This small molecule binds to this protein.
Small molecule (SMILES): C[C@@H](C(O)c1ccc(O)cc1)N1CCC(Cc2ccccc2)CC1

Sequence of chain 1.D:
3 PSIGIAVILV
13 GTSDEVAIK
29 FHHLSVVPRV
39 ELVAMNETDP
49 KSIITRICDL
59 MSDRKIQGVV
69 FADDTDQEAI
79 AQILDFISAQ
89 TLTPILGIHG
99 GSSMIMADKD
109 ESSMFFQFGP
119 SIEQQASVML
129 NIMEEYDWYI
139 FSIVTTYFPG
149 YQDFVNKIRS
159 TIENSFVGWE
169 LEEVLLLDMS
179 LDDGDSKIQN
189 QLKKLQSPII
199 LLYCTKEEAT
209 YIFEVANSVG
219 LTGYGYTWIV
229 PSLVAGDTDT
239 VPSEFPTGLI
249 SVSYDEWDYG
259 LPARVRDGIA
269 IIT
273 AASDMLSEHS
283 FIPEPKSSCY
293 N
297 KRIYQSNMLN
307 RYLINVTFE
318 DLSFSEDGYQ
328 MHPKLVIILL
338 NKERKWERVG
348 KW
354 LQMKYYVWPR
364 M

Binding-site contacts:
Ligand atom C15 contacts residue PRO147 of chain 1.D at 4.1 Å (hydrophobic).
Ligand atom C12 contacts residue ALA77 of chain 1.D at 3.8 Å (hydrophobic).
Ligand atom C02 contacts residue ILE81 of chain 1.D at 3.9 Å (hydrophobic).
Ligand atom C02 contacts residue PRO48 of chain 1.D at 4.0 Å (hydrophobic).
Ligand atom C3 contacts residue TYR145 of chain 1.D at 3.9 Å (hydrophobic).
Ligand atom O2 contacts residue THR144 of chain 1.D at 3.8 Å.
Ligand atom C6 contacts residue ILE81 of chain 1.D at 4.1 Å (hydrophobic).
Ligand atom C15 contacts residue PHE146 of chain 1.D at 3.9 Å (hydrophobic).
Ligand atom C1 contacts residue PHE84 of chain 1.D at 3.7 Å (hydrophobic).
Ligand atom C4 contacts residue ILE81 of chain 1.D at 3.6 Å (hydrophobic).
Ligand atom C3 contacts residue PHE146 of chain 1.D at 3.4 Å (hydrophobic).
Ligand atom C3 contacts residue PRO147 of chain 1.D at 4.0 Å (hydrophobic).
Ligand atom C5 contacts residue ILE81 of chain 1.D at 3.9 Å (hydrophobic).
Ligand atom C16 contacts residue PHE146 of chain 1.D at 3.7 Å (hydrophobic).
Ligand atom C2 contacts residue PHE146 of chain 1.D at 3.6 Å (hydrophobic).
Ligand atom C8 contacts residue GLN80 of chain 1.D at 4.3 Å.
Ligand atom C5 contacts residue GLN80 of chain 1.D at 3.8 Å.
Ligand atom C18 contacts residue GLU206 of chain 1.D at 3.4 Å.
Ligand atom C2 contacts residue GLU206 of chain 1.D at 3.5 Å.
Ligand atom C12 contacts residue GLN80 of chain 1.D at 3.8 Å.
Ligand atom C6 contacts residue PHE84 of chain 1.D at 3.5 Å (hydrophobic).
Ligand atom O2 contacts residue GLU206 of chain 1.D at 2.5 Å (salt-bridge).
Ligand atom C7 contacts residue ILE81 of chain 1.D at 3.7 Å (hydrophobic).
Ligand atom O1 contacts residue GLN80 of chain 1.D at 2.6 Å (h-bond).
Ligand atom C18 contacts residue PHE146 of chain 1.D at 3.8 Å (hydrophobic).
Ligand atom O2 contacts residue PHE146 of chain 1.D at 3.5 Å (h-bond).
Ligand atom C7 contacts residue ALA77 of chain 1.D at 4.4 Å (hydrophobic).
Ligand atom C13 contacts residue GLN80 of chain 1.D at 3.8 Å.
Ligand atom C11 contacts residue GLN80 of chain 1.D at 3.9 Å.
Ligand atom C19 contacts residue PHE146 of chain 1.D at 4.1 Å (hydrophobic).
Ligand atom C14 contacts residue GLN80 of chain 1.D at 3.4 Å.
Ligand atom C01 contacts residue PRO48 of chain 1.D at 4.1 Å (hydrophobic).
Ligand atom C19 contacts residue PRO147 of chain 1.D at 3.6 Å (hydrophobic).
Ligand atom C10 contacts residue GLN80 of chain 1.D at 3.5 Å.
Ligand atom O2 contacts residue TYR145 of chain 1.D at 4.1 Å.
Ligand atom C9 contacts residue GLN80 of chain 1.D at 3.6 Å.
Ligand atom N1 contacts residue GLN80 of chain 1.D at 3.1 Å (h-bond).
Ligand atom C7 contacts residue GLN80 of chain 1.D at 4.2 Å.
Ligand atom O1 contacts residue PRO147 of chain 1.D at 3.8 Å.
Ligand atom C6 contacts residue GLN80 of chain 1.D at 4.1 Å.